Binding-site contacts:
Ligand atom C4 contacts residue GLU132 of chain 1.C at 4.5 Å.
Ligand atom O5 contacts residue ASN164 of chain 1.C at 4.2 Å.
Ligand atom N2 contacts residue ASN165 of chain 1.C at 2.9 Å (h-bond).
Ligand atom C4 contacts residue ASN165 of chain 1.C at 4.2 Å.
Ligand atom C5 contacts residue GLU132 of chain 1.C at 3.9 Å.
Ligand atom C3 contacts residue ASN165 of chain 1.C at 3.8 Å.
Ligand atom C3 contacts residue GLU132 of chain 1.C at 4.2 Å.
Ligand atom C1 contacts residue ASN165 of chain 1.C at 1.4 Å.
Ligand atom C6 contacts residue ASN164 of chain 1.C at 4.5 Å.
Ligand atom O5 contacts residue GLU132 of chain 1.C at 4.4 Å.
Ligand atom O6 contacts residue ASN164 of chain 1.C at 4.3 Å.
Ligand atom C5 contacts residue ASN165 of chain 1.C at 3.7 Å.
Ligand atom O5 contacts residue ASN165 of chain 1.C at 2.4 Å (h-bond).
Ligand atom C2 contacts residue ASN165 of chain 1.C at 2.4 Å.
Ligand atom C7 contacts residue ASN165 of chain 1.C at 4.0 Å.
Ligand atom C1 contacts residue GLU132 of chain 1.C at 4.2 Å.

This protein binds this small molecule.
Small molecule (SMILES): CC(=O)N[C@@H]1[C@@H](O)[C@H](O)[C@@H](CO)O[C@H]1O

Sequence of chain 1.C:
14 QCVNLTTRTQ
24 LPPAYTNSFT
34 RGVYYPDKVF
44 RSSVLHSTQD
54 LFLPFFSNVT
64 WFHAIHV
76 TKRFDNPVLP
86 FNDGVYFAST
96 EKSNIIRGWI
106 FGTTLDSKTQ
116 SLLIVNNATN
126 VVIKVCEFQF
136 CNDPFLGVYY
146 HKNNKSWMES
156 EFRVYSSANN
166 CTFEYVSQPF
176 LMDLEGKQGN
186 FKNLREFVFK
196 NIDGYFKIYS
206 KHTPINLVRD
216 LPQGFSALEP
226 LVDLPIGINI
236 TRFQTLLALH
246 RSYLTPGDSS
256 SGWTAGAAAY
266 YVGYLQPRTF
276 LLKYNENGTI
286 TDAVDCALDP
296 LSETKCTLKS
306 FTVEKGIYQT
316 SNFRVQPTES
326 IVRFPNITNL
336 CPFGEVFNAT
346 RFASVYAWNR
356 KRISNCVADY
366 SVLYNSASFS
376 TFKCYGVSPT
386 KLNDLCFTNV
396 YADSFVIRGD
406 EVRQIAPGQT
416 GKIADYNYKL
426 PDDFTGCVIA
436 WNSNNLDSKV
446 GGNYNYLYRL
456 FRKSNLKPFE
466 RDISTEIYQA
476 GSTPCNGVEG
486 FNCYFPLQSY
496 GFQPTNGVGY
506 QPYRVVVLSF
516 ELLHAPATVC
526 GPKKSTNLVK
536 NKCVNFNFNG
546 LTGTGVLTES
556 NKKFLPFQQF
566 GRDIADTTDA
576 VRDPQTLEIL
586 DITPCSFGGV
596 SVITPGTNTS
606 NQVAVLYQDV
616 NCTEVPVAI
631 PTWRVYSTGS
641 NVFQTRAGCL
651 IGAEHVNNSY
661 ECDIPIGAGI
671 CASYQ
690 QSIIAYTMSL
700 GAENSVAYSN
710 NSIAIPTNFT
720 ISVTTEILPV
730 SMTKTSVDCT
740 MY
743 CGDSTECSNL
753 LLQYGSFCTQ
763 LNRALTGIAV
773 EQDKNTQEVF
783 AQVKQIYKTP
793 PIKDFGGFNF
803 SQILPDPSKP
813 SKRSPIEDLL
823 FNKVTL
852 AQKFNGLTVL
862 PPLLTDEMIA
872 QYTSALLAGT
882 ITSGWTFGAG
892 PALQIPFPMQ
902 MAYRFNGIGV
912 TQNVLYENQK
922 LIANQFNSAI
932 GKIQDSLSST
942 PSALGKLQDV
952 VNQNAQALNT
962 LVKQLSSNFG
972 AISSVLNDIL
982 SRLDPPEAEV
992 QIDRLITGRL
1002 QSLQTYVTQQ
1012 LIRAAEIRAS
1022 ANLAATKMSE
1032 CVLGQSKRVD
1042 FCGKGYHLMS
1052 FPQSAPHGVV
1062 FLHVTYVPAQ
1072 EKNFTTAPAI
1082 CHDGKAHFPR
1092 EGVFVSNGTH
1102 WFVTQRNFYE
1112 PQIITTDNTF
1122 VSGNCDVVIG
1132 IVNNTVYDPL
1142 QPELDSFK